Sequence of chain 1.A:
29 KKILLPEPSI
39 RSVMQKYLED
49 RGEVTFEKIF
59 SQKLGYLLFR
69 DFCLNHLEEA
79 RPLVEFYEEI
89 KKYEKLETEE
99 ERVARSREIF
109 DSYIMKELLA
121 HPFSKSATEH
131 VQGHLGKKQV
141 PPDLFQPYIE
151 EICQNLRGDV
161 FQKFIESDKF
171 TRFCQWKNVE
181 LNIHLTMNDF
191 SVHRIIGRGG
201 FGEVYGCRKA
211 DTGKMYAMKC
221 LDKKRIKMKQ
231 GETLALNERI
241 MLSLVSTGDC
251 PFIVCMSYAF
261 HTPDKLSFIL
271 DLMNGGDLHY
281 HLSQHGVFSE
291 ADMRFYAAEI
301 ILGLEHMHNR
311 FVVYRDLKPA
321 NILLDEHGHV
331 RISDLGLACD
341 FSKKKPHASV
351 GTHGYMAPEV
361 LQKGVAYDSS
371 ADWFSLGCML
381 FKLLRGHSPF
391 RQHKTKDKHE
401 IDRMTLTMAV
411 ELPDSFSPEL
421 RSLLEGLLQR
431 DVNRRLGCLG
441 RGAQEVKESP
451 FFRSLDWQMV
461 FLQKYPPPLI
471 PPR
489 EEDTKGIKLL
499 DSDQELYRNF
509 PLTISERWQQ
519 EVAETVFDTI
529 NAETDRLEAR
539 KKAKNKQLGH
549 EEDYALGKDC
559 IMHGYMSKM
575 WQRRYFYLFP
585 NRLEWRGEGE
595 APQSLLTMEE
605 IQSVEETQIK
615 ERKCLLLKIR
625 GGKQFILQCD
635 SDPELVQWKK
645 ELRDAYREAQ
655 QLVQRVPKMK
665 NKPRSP

The small molecule below binds the protein below.
Small molecule (SMILES): O=C(N[C@@H]1CNCCC[C@H]1OC(=O)c1cc(O)c(C(=O)c2c(O)cccc2C(=O)O)c(O)c1)c1ccc(O)cc1

Binding-site contacts:
Ligand atom C7 contacts residue ALA320 of chain 1.A at 3.5 Å (hydrophobic).
Ligand atom O5' contacts residue ALA217 of chain 1.A at 3.0 Å.
Ligand atom OXU contacts residue LYS219 of chain 1.A at 3.1 Å (salt-bridge).
Ligand atom CX4 contacts residue GLY336 of chain 1.A at 3.6 Å.
Ligand atom C7B contacts residue ASP334 of chain 1.A at 3.5 Å.
Ligand atom C2 contacts residue ALA320 of chain 1.A at 3.7 Å (hydrophobic).
Ligand atom O8' contacts residue LEU221 of chain 1.A at 3.6 Å.
Ligand atom C1' contacts residue LEU323 of chain 1.A at 3.4 Å (hydrophobic).
Ligand atom O8' contacts residue PHE201 of chain 1.A at 3.2 Å.
Ligand atom O4' contacts residue GLY202 of chain 1.A at 2.7 Å (h-bond).
Ligand atom O1' contacts residue LEU323 of chain 1.A at 3.7 Å.
Ligand atom O6' contacts residue ASP334 of chain 1.A at 3.1 Å (salt-bridge).
Ligand atom C1B contacts residue VAL204 of chain 1.A at 3.6 Å (hydrophobic).
Ligand atom C5B contacts residue LYS219 of chain 1.A at 3.6 Å.
Ligand atom C1B contacts residue ARG198 of chain 1.A at 3.2 Å.
Ligand atom C2' contacts residue LEU323 of chain 1.A at 3.4 Å (hydrophobic).
Ligand atom C3B contacts residue GLY202 of chain 1.A at 3.5 Å.
Ligand atom OXI contacts residue GLY200 of chain 1.A at 2.5 Å (h-bond).
Ligand atom C1' contacts residue SER333 of chain 1.A at 3.6 Å.
Ligand atom C5' contacts residue ASP271 of chain 1.A at 3.5 Å.
Ligand atom N1 contacts residue ALA320 of chain 1.A at 3.1 Å (h-bond).
Ligand atom O6' contacts residue LYS219 of chain 1.A at 3.6 Å (salt-bridge).
Ligand atom C3B contacts residue GLY199 of chain 1.A at 3.6 Å.
Ligand atom C3' contacts residue SER333 of chain 1.A at 3.4 Å.
Ligand atom OBC contacts residue GLY197 of chain 1.A at 3.0 Å.
Ligand atom O1' contacts residue SER333 of chain 1.A at 2.8 Å (h-bond).
Ligand atom C5' contacts residue ALA217 of chain 1.A at 3.5 Å (hydrophobic).
Ligand atom O5' contacts residue ASP271 of chain 1.A at 2.6 Å (salt-bridge).
Ligand atom OBC contacts residue ARG198 of chain 1.A at 3.0 Å (salt-bridge).
Ligand atom C6B contacts residue LYS219 of chain 1.A at 3.5 Å.
Ligand atom C4B contacts residue GLY202 of chain 1.A at 3.5 Å.
Ligand atom OXI contacts residue PHE201 of chain 1.A at 3.7 Å.
Ligand atom OBC contacts residue VAL204 of chain 1.A at 3.2 Å.
Ligand atom CX8 contacts residue GLY200 of chain 1.A at 3.6 Å.
Ligand atom O5' contacts residue LEU272 of chain 1.A at 3.2 Å.
Ligand atom C4' contacts residue ASP271 of chain 1.A at 3.4 Å.
Ligand atom O5' contacts residue MET273 of chain 1.A at 3.1 Å (h-bond).
Ligand atom OXI contacts residue GLY199 of chain 1.A at 3.6 Å.
Ligand atom C2B contacts residue ARG198 of chain 1.A at 3.5 Å.
Ligand atom OXU contacts residue GLU238 of chain 1.A at 2.7 Å (salt-bridge).